Sequence of chain 1.A:
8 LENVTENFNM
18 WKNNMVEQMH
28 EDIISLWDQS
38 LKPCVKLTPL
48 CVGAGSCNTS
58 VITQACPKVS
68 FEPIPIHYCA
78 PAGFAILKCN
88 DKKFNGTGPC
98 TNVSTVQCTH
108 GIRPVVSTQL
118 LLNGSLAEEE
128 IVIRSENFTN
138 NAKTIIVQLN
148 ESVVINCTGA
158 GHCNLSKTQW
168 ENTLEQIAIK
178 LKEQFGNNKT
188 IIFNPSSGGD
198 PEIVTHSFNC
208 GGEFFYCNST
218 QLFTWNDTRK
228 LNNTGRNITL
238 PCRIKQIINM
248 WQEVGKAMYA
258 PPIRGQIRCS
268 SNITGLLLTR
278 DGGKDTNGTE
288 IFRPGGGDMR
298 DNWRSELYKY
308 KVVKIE

Sequence of chain 1.F:
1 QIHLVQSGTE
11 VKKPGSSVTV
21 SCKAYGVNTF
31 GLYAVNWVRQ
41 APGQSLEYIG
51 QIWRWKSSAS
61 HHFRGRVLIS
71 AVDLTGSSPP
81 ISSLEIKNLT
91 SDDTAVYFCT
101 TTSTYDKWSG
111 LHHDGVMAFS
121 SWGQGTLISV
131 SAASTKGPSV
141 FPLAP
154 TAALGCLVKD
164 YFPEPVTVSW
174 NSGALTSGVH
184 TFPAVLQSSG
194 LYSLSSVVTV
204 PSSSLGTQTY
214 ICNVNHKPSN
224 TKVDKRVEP

This protein binds this small molecule.
Small molecule (SMILES): CC(=O)N[C@@H]1[C@@H](O)[C@H](O)[C@@H](CO)O[C@H]1O

Binding-site contacts:
Ligand atom C2 contacts residue TYR25 of chain 1.F at 2.9 Å (hydrophobic).
Ligand atom C7 contacts residue GLY26 of chain 1.F at 0.9 Å.
Ligand atom C5 contacts residue THR136 of chain 1.A at 3.8 Å.
Ligand atom O4 contacts residue TYR25 of chain 1.F at 3.8 Å.
Ligand atom O7 contacts residue GLY26 of chain 1.F at 1.3 Å.
Ligand atom C1 contacts residue GLY26 of chain 1.F at 2.8 Å.
Ligand atom C1 contacts residue TYR25 of chain 1.F at 3.7 Å (hydrophobic).
Ligand atom C3 contacts residue GLY26 of chain 1.F at 3.0 Å.
Ligand atom C1 contacts residue ASN134 of chain 1.A at 1.5 Å.
Ligand atom C6 contacts residue THR136 of chain 1.A at 3.7 Å.
Ligand atom C5 contacts residue TYR25 of chain 1.F at 3.7 Å (hydrophobic).
Ligand atom C7 contacts residue VAL27 of chain 1.F at 3.2 Å (hydrophobic).
Ligand atom C8 contacts residue GLY26 of chain 1.F at 2.2 Å.
Ligand atom O7 contacts residue GLN1 of chain 1.F at 3.2 Å (h-bond).
Ligand atom C3 contacts residue TYR25 of chain 1.F at 2.9 Å (hydrophobic).
Ligand atom O6 contacts residue THR136 of chain 1.A at 2.6 Å (h-bond).
Ligand atom C8 contacts residue HIS3 of chain 1.F at 3.1 Å.
Ligand atom N2 contacts residue ASN134 of chain 1.A at 2.8 Å (h-bond).
Ligand atom O7 contacts residue VAL27 of chain 1.F at 3.5 Å (h-bond).
Ligand atom O5 contacts residue ASN137 of chain 1.A at 3.8 Å.
Ligand atom O6 contacts residue ASN134 of chain 1.A at 3.8 Å.
Ligand atom C7 contacts residue GLN1 of chain 1.F at 3.1 Å.
Ligand atom O7 contacts residue TYR25 of chain 1.F at 3.4 Å.
Ligand atom N2 contacts residue GLY26 of chain 1.F at 0.7 Å (h-bond).
Ligand atom O5 contacts residue ASN134 of chain 1.A at 2.4 Å (h-bond).
Ligand atom C7 contacts residue TYR25 of chain 1.F at 2.2 Å (hydrophobic).
Ligand atom C8 contacts residue TYR25 of chain 1.F at 1.4 Å (hydrophobic).
Ligand atom C2 contacts residue ASN134 of chain 1.A at 2.4 Å.
Ligand atom C3 contacts residue ASN134 of chain 1.A at 3.8 Å.
Ligand atom N2 contacts residue VAL27 of chain 1.F at 3.2 Å (h-bond).
Ligand atom O3 contacts residue GLY26 of chain 1.F at 3.4 Å (h-bond).
Ligand atom N2 contacts residue TYR25 of chain 1.F at 1.8 Å.
Ligand atom C8 contacts residue GLN1 of chain 1.F at 2.5 Å.
Ligand atom O3 contacts residue TYR25 of chain 1.F at 3.2 Å.
Ligand atom C8 contacts residue ILE2 of chain 1.F at 2.6 Å (hydrophobic).
Ligand atom C5 contacts residue ASN134 of chain 1.A at 3.7 Å.
Ligand atom O6 contacts residue ASN137 of chain 1.A at 2.8 Å (h-bond).
Ligand atom O3 contacts residue GLN1 of chain 1.F at 3.1 Å (h-bond).
Ligand atom C2 contacts residue GLY26 of chain 1.F at 2.1 Å.
Ligand atom O5 contacts residue THR136 of chain 1.A at 3.6 Å.